Sequence of chain 2.A:
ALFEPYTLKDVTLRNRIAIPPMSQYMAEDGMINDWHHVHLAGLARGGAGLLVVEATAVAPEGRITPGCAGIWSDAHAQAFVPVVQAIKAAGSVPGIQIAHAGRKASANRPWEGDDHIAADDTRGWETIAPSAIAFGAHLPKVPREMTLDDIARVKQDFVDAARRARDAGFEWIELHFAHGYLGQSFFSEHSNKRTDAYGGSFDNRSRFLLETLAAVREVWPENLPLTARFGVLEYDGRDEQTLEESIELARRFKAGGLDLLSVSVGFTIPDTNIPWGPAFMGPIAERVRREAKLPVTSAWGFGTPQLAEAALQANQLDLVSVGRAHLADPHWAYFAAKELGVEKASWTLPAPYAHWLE

Sequence of chain 1.A:
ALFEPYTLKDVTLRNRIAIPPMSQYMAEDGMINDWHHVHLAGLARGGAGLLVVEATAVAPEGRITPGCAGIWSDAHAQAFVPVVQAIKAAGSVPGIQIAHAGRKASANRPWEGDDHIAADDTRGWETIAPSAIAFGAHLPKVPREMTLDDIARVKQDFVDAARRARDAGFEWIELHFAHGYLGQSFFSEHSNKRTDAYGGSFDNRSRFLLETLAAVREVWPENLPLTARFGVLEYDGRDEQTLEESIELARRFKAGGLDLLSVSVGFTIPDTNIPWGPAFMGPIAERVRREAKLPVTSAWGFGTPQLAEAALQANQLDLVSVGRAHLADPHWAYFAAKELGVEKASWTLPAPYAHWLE

Binding-site contacts:
Ligand atom C7 contacts residue ARG47 of chain 2.A at 3.7 Å.
Ligand atom C7 contacts residue TRP37 of chain 1.A at 4.2 Å (hydrophobic).
Ligand atom O2 contacts residue TRP37 of chain 1.A at 3.8 Å.
Ligand atom O1 contacts residue ALA91 of chain 2.A at 4.2 Å.
Ligand atom C5 contacts residue TRP37 of chain 1.A at 4.5 Å (hydrophobic).
Ligand atom C9 contacts residue ARG47 of chain 2.A at 4.4 Å.
Ligand atom C1 contacts residue PRO352 of chain 2.A at 3.9 Å (hydrophobic).
Ligand atom O2 contacts residue ARG47 of chain 2.A at 4.2 Å.
Ligand atom C1 contacts residue ALA92 of chain 2.A at 3.9 Å (hydrophobic).
Ligand atom C3 contacts residue ALA91 of chain 2.A at 4.2 Å (hydrophobic).
Ligand atom C9 contacts residue ALA91 of chain 2.A at 3.7 Å (hydrophobic).
Ligand atom C9 contacts residue TRP37 of chain 1.A at 3.9 Å (hydrophobic).
Ligand atom O2 contacts residue ALA91 of chain 2.A at 3.5 Å (h-bond).
Ligand atom C8 contacts residue ARG47 of chain 2.A at 3.7 Å.
Ligand atom C5 contacts residue MET28 of chain 1.A at 3.6 Å (hydrophobic).
Ligand atom C2 contacts residue PRO352 of chain 2.A at 4.1 Å (hydrophobic).
Ligand atom C3 contacts residue MET28 of chain 1.A at 4.1 Å (hydrophobic).
Ligand atom C1 contacts residue ALA91 of chain 2.A at 3.7 Å (hydrophobic).
Ligand atom C6 contacts residue MET28 of chain 1.A at 4.4 Å (hydrophobic).
Ligand atom C7 contacts residue ALA91 of chain 2.A at 4.1 Å (hydrophobic).
Ligand atom C1 contacts residue TRP37 of chain 1.A at 4.2 Å (hydrophobic).
Ligand atom O2 contacts residue ALA92 of chain 2.A at 3.5 Å.
Ligand atom C4 contacts residue ALA91 of chain 2.A at 4.0 Å (hydrophobic).
Ligand atom C4 contacts residue TRP37 of chain 1.A at 4.2 Å (hydrophobic).
Ligand atom C9 contacts residue ALA92 of chain 2.A at 4.3 Å (hydrophobic).
Ligand atom C4 contacts residue MET28 of chain 1.A at 4.1 Å (hydrophobic).
Ligand atom C2 contacts residue ALA91 of chain 2.A at 4.0 Å (hydrophobic).
Ligand atom O1 contacts residue ALA92 of chain 2.A at 3.8 Å.
Ligand atom O1 contacts residue PRO352 of chain 2.A at 3.3 Å.
Ligand atom C8 contacts residue ALA92 of chain 2.A at 4.5 Å (hydrophobic).
Ligand atom C8 contacts residue ALA91 of chain 2.A at 4.1 Å (hydrophobic).
Ligand atom C8 contacts residue TRP37 of chain 1.A at 3.9 Å (hydrophobic).

This small molecule binds to this protein.
Small molecule (SMILES): O=c1ccc2ccccc2o1